Binding-site contacts:
Ligand atom OH contacts residue MET179 of chain 1.B at 3.3 Å (h-bond).
Ligand atom CG contacts residue GLU155 of chain 1.A at 3.8 Å.
Ligand atom C contacts residue HIS446 of chain 1.A at 3.4 Å.
Ligand atom CZ contacts residue ARG149 of chain 1.A at 3.8 Å.
Ligand atom CG contacts residue PRO452 of chain 1.A at 3.5 Å (hydrophobic).
Ligand atom O contacts residue ARG149 of chain 1.A at 2.6 Å (salt-bridge).
Ligand atom OD1 contacts residue GLU155 of chain 1.A at 3.8 Å.
Ligand atom CD1 contacts residue PRO180 of chain 1.B at 3.4 Å (hydrophobic).
Ligand atom CG contacts residue ARG450 of chain 1.A at 3.5 Å.
Ligand atom CE2 contacts residue MET179 of chain 1.B at 3.7 Å (hydrophobic).
Ligand atom CB contacts residue GLN245 of chain 1.B at 3.6 Å.
Ligand atom C contacts residue ARG149 of chain 1.A at 3.8 Å.
Ligand atom CG2 contacts residue GLU155 of chain 1.A at 3.7 Å.
Ligand atom CZ contacts residue HIS446 of chain 1.A at 3.7 Å.
Ligand atom CB contacts residue LYS339 of chain 1.A at 2.9 Å.
Ligand atom CE1 contacts residue ARG149 of chain 1.A at 3.6 Å.
Ligand atom O contacts residue ARG450 of chain 1.A at 3.3 Å (salt-bridge).
Ligand atom CZ contacts residue THR445 of chain 1.A at 3.4 Å.
Ligand atom OD2 contacts residue LYS339 of chain 1.A at 3.6 Å.
Ligand atom CZ contacts residue ASP172 of chain 1.B at 3.6 Å.
Ligand atom OH contacts residue THR445 of chain 1.A at 3.2 Å.
Ligand atom CE1 contacts residue PRO180 of chain 1.B at 3.2 Å (hydrophobic).
Ligand atom CG contacts residue TYR244 of chain 1.B at 3.2 Å (hydrophobic).
Ligand atom CE2 contacts residue MET179 of chain 1.B at 3.9 Å (hydrophobic).
Ligand atom CG1 contacts residue PHE451 of chain 1.A at 3.4 Å (hydrophobic).
Ligand atom ND2 contacts residue GLU155 of chain 1.A at 3.1 Å (salt-bridge).
Ligand atom CB contacts residue ARG450 of chain 1.A at 3.6 Å.
Ligand atom CE1 contacts residue THR445 of chain 1.A at 3.3 Å.
Ligand atom CA contacts residue LYS339 of chain 1.A at 3.1 Å.
Ligand atom OH contacts residue HIS446 of chain 1.A at 3.1 Å (h-bond).
Ligand atom CE2 contacts residue HIS446 of chain 1.A at 3.5 Å.
Ligand atom CG2 contacts residue LEU145 of chain 1.A at 3.8 Å (hydrophobic).
Ligand atom CG1 contacts residue ARG450 of chain 1.A at 3.4 Å.
Ligand atom CD contacts residue ARG450 of chain 1.A at 2.9 Å.
Ligand atom CG1 contacts residue GLU155 of chain 1.A at 3.8 Å.
Ligand atom N contacts residue LYS328 of chain 1.B at 3.8 Å.
Ligand atom CG contacts residue LYS339 of chain 1.A at 3.8 Å.
Ligand atom O contacts residue HIS446 of chain 1.A at 2.8 Å.
Ligand atom OH contacts residue LEU239 of chain 1.B at 3.8 Å.
Ligand atom OD1 contacts residue LYS339 of chain 1.A at 2.9 Å (salt-bridge).

Sequence of chain 1.B:
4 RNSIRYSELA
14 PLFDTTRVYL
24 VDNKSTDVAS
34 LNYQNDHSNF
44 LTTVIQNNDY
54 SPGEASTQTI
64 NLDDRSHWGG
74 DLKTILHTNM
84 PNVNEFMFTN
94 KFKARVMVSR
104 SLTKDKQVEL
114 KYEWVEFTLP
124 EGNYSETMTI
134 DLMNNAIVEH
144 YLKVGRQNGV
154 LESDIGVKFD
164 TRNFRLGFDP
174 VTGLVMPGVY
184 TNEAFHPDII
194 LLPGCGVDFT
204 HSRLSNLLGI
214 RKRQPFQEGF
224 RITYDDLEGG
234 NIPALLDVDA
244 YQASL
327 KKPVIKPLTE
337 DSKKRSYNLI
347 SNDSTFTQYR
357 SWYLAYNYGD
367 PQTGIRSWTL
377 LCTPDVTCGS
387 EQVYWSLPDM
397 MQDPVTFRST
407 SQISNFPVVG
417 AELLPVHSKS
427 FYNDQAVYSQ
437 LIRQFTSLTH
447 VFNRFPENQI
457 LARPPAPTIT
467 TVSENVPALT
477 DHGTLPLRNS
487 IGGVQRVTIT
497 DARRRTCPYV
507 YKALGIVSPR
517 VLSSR

A small-molecule ligand and the protein it binds are described below.
Small molecule (SMILES): CC(C)[C@H](NC(=O)[C@@H]1CCCN1C(=O)[C@H](CC(N)=O)NC(=O)[C@H](Cc1ccccc1)NC(=O)[C@@H](N)[C@@H](C)O)C(=O)N[C@@H](Cc1ccc(O)cc1)C(=O)N1CCC[C@H]1C(=O)N[C@@H](Cc1ccc(O)cc1)C(=O)N[C@@H](CC(=O)O)C(=O)N[C@H](C=O)[C@@H](C)O

Sequence of chain 1.A:
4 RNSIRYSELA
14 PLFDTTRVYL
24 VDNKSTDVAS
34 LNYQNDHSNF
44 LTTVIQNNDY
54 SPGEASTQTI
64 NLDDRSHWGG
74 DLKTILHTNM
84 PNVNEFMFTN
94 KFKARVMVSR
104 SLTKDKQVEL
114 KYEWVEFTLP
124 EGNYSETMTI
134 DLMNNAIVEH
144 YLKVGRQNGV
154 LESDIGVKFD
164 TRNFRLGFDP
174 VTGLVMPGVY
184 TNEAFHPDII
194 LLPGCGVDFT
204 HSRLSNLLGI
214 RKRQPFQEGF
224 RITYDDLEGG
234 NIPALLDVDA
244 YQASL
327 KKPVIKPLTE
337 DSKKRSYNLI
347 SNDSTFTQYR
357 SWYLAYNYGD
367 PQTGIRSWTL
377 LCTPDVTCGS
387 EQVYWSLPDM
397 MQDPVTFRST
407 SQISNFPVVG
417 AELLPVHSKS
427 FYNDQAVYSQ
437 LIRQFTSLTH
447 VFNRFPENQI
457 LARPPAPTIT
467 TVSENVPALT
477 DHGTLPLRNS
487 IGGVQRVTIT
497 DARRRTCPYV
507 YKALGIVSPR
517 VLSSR